Sequence of chain 1.I:
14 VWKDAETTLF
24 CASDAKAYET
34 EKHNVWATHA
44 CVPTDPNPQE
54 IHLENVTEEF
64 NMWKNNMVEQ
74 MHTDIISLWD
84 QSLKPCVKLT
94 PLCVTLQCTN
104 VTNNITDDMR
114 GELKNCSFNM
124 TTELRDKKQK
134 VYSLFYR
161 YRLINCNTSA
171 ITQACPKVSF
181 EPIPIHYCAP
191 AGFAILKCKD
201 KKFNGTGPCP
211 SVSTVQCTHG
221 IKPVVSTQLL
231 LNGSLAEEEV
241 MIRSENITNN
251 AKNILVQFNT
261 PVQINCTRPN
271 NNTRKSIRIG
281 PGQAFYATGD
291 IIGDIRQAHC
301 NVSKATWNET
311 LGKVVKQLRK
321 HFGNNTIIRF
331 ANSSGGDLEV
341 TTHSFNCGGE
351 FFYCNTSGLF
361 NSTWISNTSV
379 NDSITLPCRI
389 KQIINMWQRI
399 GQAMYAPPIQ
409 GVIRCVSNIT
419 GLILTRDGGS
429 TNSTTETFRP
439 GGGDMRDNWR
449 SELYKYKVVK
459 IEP

Binding-site contacts:
Ligand atom C4 contacts residue GLN263 of chain 1.I at 4.0 Å.
Ligand atom O3 contacts residue SER303 of chain 1.I at 3.2 Å (h-bond).
Ligand atom C8 contacts residue SER381 of chain 1.I at 3.6 Å.
Ligand atom O5 contacts residue ASN265 of chain 1.I at 2.4 Å (h-bond).
Ligand atom O3 contacts residue GLN263 of chain 1.I at 4.1 Å.
Ligand atom C7 contacts residue SER303 of chain 1.I at 3.8 Å.
Ligand atom C7 contacts residue ASN265 of chain 1.I at 4.2 Å.
Ligand atom C2 contacts residue NAG1 of chain 1.CA at 4.3 Å.
Ligand atom C5 contacts residue GLN263 of chain 1.I at 4.4 Å.
Ligand atom C8 contacts residue ASN301 of chain 1.I at 3.4 Å.
Ligand atom C7 contacts residue NAG1 of chain 1.CA at 3.2 Å.
Ligand atom C2 contacts residue ASN265 of chain 1.I at 2.7 Å.
Ligand atom O5 contacts residue VAL414 of chain 1.I at 4.4 Å.
Ligand atom C8 contacts residue SER303 of chain 1.I at 3.6 Å.
Ligand atom N2 contacts residue NAG1 of chain 1.CA at 3.9 Å.
Ligand atom O7 contacts residue SER303 of chain 1.I at 4.5 Å.
Ligand atom C3 contacts residue SER303 of chain 1.I at 4.0 Å.
Ligand atom C7 contacts residue SER381 of chain 1.I at 4.5 Å.
Ligand atom C7 contacts residue ASN301 of chain 1.I at 4.3 Å.
Ligand atom C8 contacts residue NAG1 of chain 1.CA at 3.8 Å.
Ligand atom C8 contacts residue VAL302 of chain 1.I at 4.0 Å (hydrophobic).
Ligand atom C1 contacts residue ASN265 of chain 1.I at 1.4 Å.
Ligand atom O4 contacts residue GLN263 of chain 1.I at 3.3 Å.
Ligand atom C5 contacts residue ASN265 of chain 1.I at 3.5 Å.
Ligand atom O6 contacts residue VAL414 of chain 1.I at 4.3 Å.
Ligand atom N2 contacts residue SER303 of chain 1.I at 3.8 Å.
Ligand atom C3 contacts residue ASN265 of chain 1.I at 3.9 Å.
Ligand atom C4 contacts residue ASN265 of chain 1.I at 4.3 Å.
Ligand atom O7 contacts residue NAG1 of chain 1.CA at 2.9 Å (h-bond).
Ligand atom N2 contacts residue ASN265 of chain 1.I at 3.1 Å (h-bond).
Ligand atom C3 contacts residue GLN263 of chain 1.I at 3.7 Å.
Ligand atom N2 contacts residue GLN263 of chain 1.I at 4.4 Å.
Ligand atom O7 contacts residue SER381 of chain 1.I at 4.3 Å.

A protein and the small-molecule ligand that binds it are described below.
Small molecule (SMILES): CC(=O)N[C@@H]1[C@@H](O)[C@H](O)[C@@H](CO)O[C@H]1O